A small-molecule ligand and the protein it binds are described below.
Small molecule (SMILES): O=c1[nH]c(=O)n([C@H]2C[C@H](O)[C@@H](COP(=O)(O)O)O2)cc1/C=C/Br

Sequence of chain 1.B:
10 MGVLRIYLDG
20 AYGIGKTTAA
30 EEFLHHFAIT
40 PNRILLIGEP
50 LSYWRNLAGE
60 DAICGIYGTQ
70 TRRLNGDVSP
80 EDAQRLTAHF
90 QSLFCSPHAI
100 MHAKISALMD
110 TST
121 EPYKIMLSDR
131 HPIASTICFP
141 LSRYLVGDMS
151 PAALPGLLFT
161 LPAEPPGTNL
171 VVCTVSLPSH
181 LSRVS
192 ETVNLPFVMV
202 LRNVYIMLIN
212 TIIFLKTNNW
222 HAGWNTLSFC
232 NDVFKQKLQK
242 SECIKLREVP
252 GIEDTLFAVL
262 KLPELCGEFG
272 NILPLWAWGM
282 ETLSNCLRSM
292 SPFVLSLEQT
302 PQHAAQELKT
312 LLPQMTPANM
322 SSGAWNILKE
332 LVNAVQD

Binding-site contacts:
Ligand atom O3' contacts residue TYR66 of chain 1.B at 3.0 Å (h-bond).
Ligand atom N1 contacts residue PHE93 of chain 1.B at 3.6 Å.
Ligand atom P contacts residue GLU48 of chain 1.B at 3.4 Å.
Ligand atom C5B contacts residue TRP53 of chain 1.B at 3.4 Å (hydrophobic).
Ligand atom O4 contacts residue PHE139 of chain 1.B at 3.6 Å.
Ligand atom O1P contacts residue GLU48 of chain 1.B at 3.5 Å (salt-bridge).
Ligand atom O3P contacts residue GLU48 of chain 1.B at 2.6 Å (salt-bridge).
Ligand atom P contacts residue ADP1 of chain 1.G at 3.5 Å.
Ligand atom N3 contacts residue PHE139 of chain 1.B at 3.3 Å.
Ligand atom O1P contacts residue TYR21 of chain 1.B at 3.5 Å.
Ligand atom C4' contacts residue ILE62 of chain 1.B at 3.5 Å (hydrophobic).
Ligand atom O2P contacts residue TYR21 of chain 1.B at 3.4 Å.
Ligand atom BR contacts residue SER135 of chain 1.B at 3.5 Å.
Ligand atom O2P contacts residue ADP1 of chain 1.G at 2.8 Å (h-bond).
Ligand atom P contacts residue ARG130 of chain 1.B at 3.5 Å.
Ligand atom N3 contacts residue GLN90 of chain 1.B at 2.9 Å (h-bond).
Ligand atom C4 contacts residue PHE93 of chain 1.B at 3.5 Å (hydrophobic).
Ligand atom O4 contacts residue ALA134 of chain 1.B at 3.7 Å.
Ligand atom O3P contacts residue ADP1 of chain 1.G at 3.0 Å (h-bond).
Ligand atom C2 contacts residue PHE93 of chain 1.B at 3.3 Å (hydrophobic).
Ligand atom O5' contacts residue GLU48 of chain 1.B at 3.4 Å (salt-bridge).
Ligand atom O3P contacts residue ARG130 of chain 1.B at 3.5 Å (salt-bridge).
Ligand atom O2P contacts residue GLY22 of chain 1.B at 3.4 Å (h-bond).
Ligand atom O2 contacts residue PHE139 of chain 1.B at 3.7 Å.
Ligand atom O4' contacts residue ILE62 of chain 1.B at 3.5 Å.
Ligand atom O4' contacts residue PHE93 of chain 1.B at 3.5 Å.
Ligand atom N3 contacts residue PHE93 of chain 1.B at 3.3 Å.
Ligand atom BR contacts residue HIS97 of chain 1.B at 3.3 Å.
Ligand atom C2 contacts residue PHE139 of chain 1.B at 3.4 Å (hydrophobic).
Ligand atom O1P contacts residue ARG130 of chain 1.B at 2.6 Å (salt-bridge).
Ligand atom C4 contacts residue GLN90 of chain 1.B at 3.7 Å.
Ligand atom O2 contacts residue PHE93 of chain 1.B at 3.2 Å.
Ligand atom C5' contacts residue TRP53 of chain 1.B at 3.7 Å (hydrophobic).
Ligand atom O4 contacts residue GLN90 of chain 1.B at 2.9 Å (h-bond).
Ligand atom N1 contacts residue PHE139 of chain 1.B at 3.5 Å.
Ligand atom C4 contacts residue PHE139 of chain 1.B at 3.5 Å (hydrophobic).
Ligand atom O4 contacts residue SER135 of chain 1.B at 3.2 Å.
Ligand atom C2' contacts residue PHE139 of chain 1.B at 3.7 Å (hydrophobic).
Ligand atom O4 contacts residue PHE93 of chain 1.B at 3.7 Å.
Ligand atom C5' contacts residue GLU48 of chain 1.B at 3.6 Å.